Binding-site contacts:
Ligand atom C3 contacts residue ASN152 of chain 1.A at 3.8 Å.
Ligand atom O5 contacts residue ASN152 of chain 1.A at 2.4 Å (h-bond).
Ligand atom C7 contacts residue ASN152 of chain 1.A at 3.4 Å.
Ligand atom N2 contacts residue ASN152 of chain 1.A at 2.9 Å (h-bond).
Ligand atom C5 contacts residue ASN152 of chain 1.A at 3.7 Å.
Ligand atom C4 contacts residue ASN152 of chain 1.A at 4.2 Å.
Ligand atom C2 contacts residue ASN152 of chain 1.A at 2.5 Å.
Ligand atom O7 contacts residue ASN152 of chain 1.A at 3.6 Å.
Ligand atom C1 contacts residue ASN152 of chain 1.A at 1.4 Å.

A small-molecule ligand and the protein it binds are described below.
Small molecule (SMILES): CC(=O)N[C@@H]1[C@@H](O)[C@H](O)[C@@H](CO)O[C@H]1O

Sequence of chain 1.A:
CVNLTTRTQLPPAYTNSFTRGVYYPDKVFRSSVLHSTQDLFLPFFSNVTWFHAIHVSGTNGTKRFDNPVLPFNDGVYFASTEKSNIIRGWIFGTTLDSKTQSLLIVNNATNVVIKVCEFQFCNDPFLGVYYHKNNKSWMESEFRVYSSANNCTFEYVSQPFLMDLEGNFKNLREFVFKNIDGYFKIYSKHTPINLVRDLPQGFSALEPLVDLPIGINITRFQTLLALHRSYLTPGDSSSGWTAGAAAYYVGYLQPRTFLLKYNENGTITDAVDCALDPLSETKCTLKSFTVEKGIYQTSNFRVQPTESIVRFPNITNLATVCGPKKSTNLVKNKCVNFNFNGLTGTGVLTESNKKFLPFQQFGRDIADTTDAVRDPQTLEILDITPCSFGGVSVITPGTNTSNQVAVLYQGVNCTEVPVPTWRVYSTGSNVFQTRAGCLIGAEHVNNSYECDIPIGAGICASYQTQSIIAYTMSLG